Sequence of chain 1.BC:
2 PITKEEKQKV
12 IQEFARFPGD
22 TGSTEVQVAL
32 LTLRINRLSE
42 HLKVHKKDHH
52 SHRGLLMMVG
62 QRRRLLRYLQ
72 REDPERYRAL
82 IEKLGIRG

Binding-site contacts:
Ligand atom C10 contacts residue MG1 of chain 1.BQ at 4.3 Å.
Ligand atom O5 contacts residue MG1 of chain 1.BQ at 2.4 Å.
Ligand atom N contacts residue ARG35 of chain 1.BC at 4.4 Å.
Ligand atom O6 contacts residue MG1 of chain 1.BQ at 4.1 Å.
Ligand atom C11 contacts residue MG1 of chain 1.BQ at 3.2 Å.
Ligand atom C12 contacts residue MG1 of chain 1.BQ at 4.2 Å.

A small-molecule ligand and the protein it binds are described below.
Small molecule (SMILES): NC[C@H]1O[C@H](O[C@H]2[C@H](O[C@@H]3O[C@H](CO)[C@@H](O)[C@H](N)[C@H]3O)[C@@H](O)[C@H](N)C[C@@H]2N)[C@H](N)[C@@H](O)[C@@H]1O